A small-molecule ligand and the protein it binds are described below.
Small molecule (SMILES): Cc1cn([C@H]2C[C@H](O[P](=O)(O)OC[C@H]3O[C@@H](n4ccc(N)nc4=O)C[C@@H]3O[P](=O)(O)OC[C@H]3O[C@@H](n4cnc5c(=O)nc(N)[nH]c54)C[C@@H]3O[P](=O)(O)OC[C@H]3O[C@@H](n4ccc(N)nc4=O)C[C@@H]3O[P](=O)(O)OC[C@H]3O[C@@H](n4cnc5c(N)ncnc54)C[C@@H]3O[P](=O)(O)OC[C@H]3O[C@@H](n4ccc(N)nc4=O)C[C@@H]3O)[C@@H](CO)O2)c(=O)[nH]c1=O

Sequence of chain 1.A:
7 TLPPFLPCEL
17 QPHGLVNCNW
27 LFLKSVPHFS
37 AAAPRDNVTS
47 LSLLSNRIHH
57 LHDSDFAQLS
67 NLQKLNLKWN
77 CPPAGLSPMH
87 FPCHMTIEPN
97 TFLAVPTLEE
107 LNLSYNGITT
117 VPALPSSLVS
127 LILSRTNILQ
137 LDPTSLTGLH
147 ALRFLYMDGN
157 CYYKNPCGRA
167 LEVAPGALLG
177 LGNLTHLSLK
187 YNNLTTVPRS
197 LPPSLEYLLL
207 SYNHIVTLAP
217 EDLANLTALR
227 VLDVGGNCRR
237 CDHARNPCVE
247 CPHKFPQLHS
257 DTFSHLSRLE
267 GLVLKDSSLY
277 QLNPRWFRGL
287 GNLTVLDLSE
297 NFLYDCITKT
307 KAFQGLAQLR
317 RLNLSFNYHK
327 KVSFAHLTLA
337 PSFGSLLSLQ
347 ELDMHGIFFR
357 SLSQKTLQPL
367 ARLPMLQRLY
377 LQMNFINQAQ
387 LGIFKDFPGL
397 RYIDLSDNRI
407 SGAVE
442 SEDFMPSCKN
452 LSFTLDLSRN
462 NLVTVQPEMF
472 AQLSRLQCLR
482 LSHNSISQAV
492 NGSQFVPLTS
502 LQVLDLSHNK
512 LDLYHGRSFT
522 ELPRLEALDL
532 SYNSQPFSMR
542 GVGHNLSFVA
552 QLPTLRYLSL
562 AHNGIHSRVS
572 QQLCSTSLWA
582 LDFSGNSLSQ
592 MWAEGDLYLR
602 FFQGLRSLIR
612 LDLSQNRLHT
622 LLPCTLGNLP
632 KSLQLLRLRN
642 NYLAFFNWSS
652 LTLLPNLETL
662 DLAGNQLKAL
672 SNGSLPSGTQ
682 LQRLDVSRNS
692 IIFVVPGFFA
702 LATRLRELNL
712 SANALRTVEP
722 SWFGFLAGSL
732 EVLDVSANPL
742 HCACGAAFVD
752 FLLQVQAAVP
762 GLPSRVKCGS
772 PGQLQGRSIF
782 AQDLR

Binding-site contacts:
Ligand atom C4 contacts residue TYR515 of chain 1.A at 3.5 Å (hydrophobic).
Ligand atom C2 contacts residue ASP513 of chain 1.A at 3.4 Å.
Ligand atom N1 contacts residue GLY544 of chain 1.A at 3.5 Å.
Ligand atom O4' contacts residue GLY544 of chain 1.A at 3.0 Å (h-bond).
Ligand atom O2 contacts residue TYR515 of chain 1.A at 3.9 Å.
Ligand atom C5 contacts residue GLY544 of chain 1.A at 3.5 Å.
Ligand atom N4 contacts residue GLY544 of chain 1.A at 2.9 Å (h-bond).
Ligand atom O2 contacts residue ASP513 of chain 1.A at 3.4 Å (salt-bridge).
Ligand atom C6 contacts residue TYR515 of chain 1.A at 3.7 Å (hydrophobic).
Ligand atom N3 contacts residue ARG569 of chain 1.A at 3.9 Å.
Ligand atom N4 contacts residue TYR515 of chain 1.A at 3.8 Å.
Ligand atom O2 contacts residue HIS545 of chain 1.A at 3.5 Å (h-bond).
Ligand atom C2 contacts residue TYR515 of chain 1.A at 4.0 Å (hydrophobic).
Ligand atom C2 contacts residue GLY544 of chain 1.A at 3.4 Å.
Ligand atom N3 contacts residue HIS545 of chain 1.A at 3.2 Å (h-bond).
Ligand atom C4 contacts residue GLY544 of chain 1.A at 4.0 Å.
Ligand atom O4 contacts residue VAL570 of chain 1.A at 3.4 Å (h-bond).
Ligand atom C5' contacts residue GLY542 of chain 1.A at 3.7 Å.
Ligand atom C2' contacts residue TYR515 of chain 1.A at 3.5 Å (hydrophobic).
Ligand atom P contacts residue TYR515 of chain 1.A at 3.5 Å.
Ligand atom O4 contacts residue ARG569 of chain 1.A at 3.2 Å.
Ligand atom C5 contacts residue VAL543 of chain 1.A at 3.7 Å (hydrophobic).
Ligand atom O5' contacts residue TYR515 of chain 1.A at 3.3 Å (h-bond).
Ligand atom C4 contacts residue VAL543 of chain 1.A at 4.0 Å (hydrophobic).
Ligand atom C6 contacts residue GLY544 of chain 1.A at 3.7 Å.
Ligand atom C7 contacts residue ARG569 of chain 1.A at 3.8 Å.
Ligand atom C4 contacts residue GLY544 of chain 1.A at 3.6 Å.
Ligand atom N4 contacts residue HIS545 of chain 1.A at 3.2 Å.
Ligand atom C5 contacts residue GLY544 of chain 1.A at 3.9 Å.
Ligand atom C4 contacts residue ASP513 of chain 1.A at 3.5 Å.
Ligand atom O2 contacts residue GLY544 of chain 1.A at 3.4 Å.
Ligand atom C2 contacts residue HIS545 of chain 1.A at 3.5 Å.
Ligand atom N4 contacts residue ASP513 of chain 1.A at 2.7 Å (salt-bridge).
Ligand atom C1' contacts residue GLY544 of chain 1.A at 4.0 Å.
Ligand atom N3 contacts residue GLY544 of chain 1.A at 3.7 Å.
Ligand atom C4 contacts residue ARG569 of chain 1.A at 3.6 Å.
Ligand atom C5 contacts residue TYR515 of chain 1.A at 3.5 Å (hydrophobic).
Ligand atom OP2 contacts residue TYR515 of chain 1.A at 2.6 Å (h-bond).
Ligand atom N3 contacts residue TYR515 of chain 1.A at 3.7 Å.
Ligand atom N3 contacts residue ASP513 of chain 1.A at 2.6 Å (salt-bridge).